The protein below binds the small molecule below.
Small molecule (SMILES): CC(=O)N[C@H]1[C@H](O[C@H]2[C@H](O)[C@@H](NC(C)=O)CO[C@@H]2CO)O[C@H](CO)[C@@H](O[C@@H]2O[C@H](CO)[C@@H](O)[C@H](O[C@H]3O[C@H](CO)[C@@H](O)[C@H](O)[C@@H]3O)[C@@H]2O)[C@@H]1O

Sequence of chain 1.A:
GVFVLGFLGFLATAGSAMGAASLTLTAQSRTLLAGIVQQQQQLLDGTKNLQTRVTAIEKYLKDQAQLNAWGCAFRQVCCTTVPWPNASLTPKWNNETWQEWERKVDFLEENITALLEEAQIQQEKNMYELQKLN

Binding-site contacts:
Ligand atom C8 contacts residue NAG2 of chain 1.NA at 3.8 Å.
Ligand atom O5 contacts residue ASN109 of chain 1.A at 2.4 Å (h-bond).
Ligand atom C7 contacts residue ASN109 of chain 1.A at 3.1 Å.
Ligand atom C3 contacts residue ASN109 of chain 1.A at 3.8 Å.
Ligand atom C8 contacts residue ASN108 of chain 1.A at 4.0 Å.
Ligand atom C8 contacts residue ALA17 of chain 1.A at 4.5 Å (hydrophobic).
Ligand atom C1 contacts residue ASN109 of chain 1.A at 1.4 Å.
Ligand atom O6 contacts residue NAG1 of chain 1.NA at 4.2 Å.
Ligand atom O7 contacts residue ASN108 of chain 1.A at 4.2 Å.
Ligand atom C4 contacts residue ASN109 of chain 1.A at 4.3 Å.
Ligand atom C2 contacts residue ASN109 of chain 1.A at 2.5 Å.
Ligand atom C7 contacts residue NAG2 of chain 1.NA at 3.9 Å.
Ligand atom C8 contacts residue ASN109 of chain 1.A at 3.9 Å.
Ligand atom O3 contacts residue NAG1 of chain 1.NA at 4.0 Å.
Ligand atom C8 contacts residue NAG1 of chain 1.NA at 3.6 Å.
Ligand atom C5 contacts residue ASN109 of chain 1.A at 3.7 Å.
Ligand atom O7 contacts residue ASN109 of chain 1.A at 3.0 Å (h-bond).
Ligand atom N2 contacts residue ASN109 of chain 1.A at 2.9 Å (h-bond).
Ligand atom C7 contacts residue ASN108 of chain 1.A at 4.4 Å.
Ligand atom O7 contacts residue NAG2 of chain 1.NA at 3.9 Å.
Ligand atom C7 contacts residue NAG1 of chain 1.NA at 4.4 Å.